Sequence of chain 53.D:
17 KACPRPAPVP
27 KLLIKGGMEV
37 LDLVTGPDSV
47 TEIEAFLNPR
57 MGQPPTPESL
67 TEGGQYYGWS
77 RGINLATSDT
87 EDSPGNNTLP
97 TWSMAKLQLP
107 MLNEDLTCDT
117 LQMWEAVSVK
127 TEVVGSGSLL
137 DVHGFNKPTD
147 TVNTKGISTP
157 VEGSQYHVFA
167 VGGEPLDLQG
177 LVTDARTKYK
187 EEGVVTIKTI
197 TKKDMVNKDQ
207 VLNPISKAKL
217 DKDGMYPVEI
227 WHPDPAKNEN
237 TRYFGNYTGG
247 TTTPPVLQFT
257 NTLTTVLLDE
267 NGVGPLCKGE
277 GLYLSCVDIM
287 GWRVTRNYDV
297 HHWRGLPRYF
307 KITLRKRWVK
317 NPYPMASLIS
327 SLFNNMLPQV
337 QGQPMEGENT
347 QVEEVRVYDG

Sequence of chain 53.C:
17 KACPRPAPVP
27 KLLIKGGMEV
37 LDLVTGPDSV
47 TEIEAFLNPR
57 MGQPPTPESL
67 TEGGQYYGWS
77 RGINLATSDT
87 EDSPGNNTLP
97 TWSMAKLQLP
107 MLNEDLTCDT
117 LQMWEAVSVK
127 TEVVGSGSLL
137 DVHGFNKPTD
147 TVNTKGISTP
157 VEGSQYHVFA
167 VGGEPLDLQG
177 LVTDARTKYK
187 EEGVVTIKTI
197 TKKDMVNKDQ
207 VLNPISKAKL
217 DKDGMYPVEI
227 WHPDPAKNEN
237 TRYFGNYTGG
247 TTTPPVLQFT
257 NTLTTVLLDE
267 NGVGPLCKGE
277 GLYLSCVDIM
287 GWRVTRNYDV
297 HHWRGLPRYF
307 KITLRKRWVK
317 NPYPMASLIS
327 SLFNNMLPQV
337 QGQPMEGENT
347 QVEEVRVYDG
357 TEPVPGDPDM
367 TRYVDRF

Binding-site contacts:
Ligand atom C1 contacts residue ARG77 of chain 53.C at 3.3 Å.
Ligand atom O9 contacts residue ARG77 of chain 53.C at 3.8 Å.
Ligand atom C3 contacts residue GLY78 of chain 53.C at 4.3 Å.
Ligand atom O1A contacts residue GLY78 of chain 53.C at 3.8 Å.
Ligand atom O1B contacts residue ARG77 of chain 53.C at 2.7 Å (salt-bridge).
Ligand atom C4 contacts residue HIS298 of chain 53.C at 3.8 Å.
Ligand atom O1A contacts residue HIS298 of chain 53.C at 4.3 Å.
Ligand atom C4 contacts residue TYR72 of chain 53.C at 3.4 Å (hydrophobic).
Ligand atom C3 contacts residue GLY78 of chain 53.C at 3.9 Å.
Ligand atom C2 contacts residue GLY78 of chain 53.C at 4.1 Å.
Ligand atom O10 contacts residue ASN293 of chain 53.C at 4.5 Å.
Ligand atom C11 contacts residue ASP85 of chain 53.D at 4.0 Å.
Ligand atom O4 contacts residue TYR72 of chain 53.C at 3.8 Å.
Ligand atom O3 contacts residue GLY78 of chain 53.C at 3.4 Å.
Ligand atom C2 contacts residue ARG77 of chain 53.C at 4.4 Å.
Ligand atom O4 contacts residue THR291 of chain 53.C at 3.3 Å.
Ligand atom O4 contacts residue ASN80 of chain 53.C at 4.3 Å.
Ligand atom N5 contacts residue TYR72 of chain 53.C at 3.1 Å (h-bond).
Ligand atom C10 contacts residue TYR72 of chain 53.C at 4.0 Å (hydrophobic).
Ligand atom C11 contacts residue TYR72 of chain 53.C at 4.3 Å (hydrophobic).
Ligand atom O8 contacts residue ARG77 of chain 53.C at 3.6 Å (salt-bridge).
Ligand atom C4 contacts residue ARG77 of chain 53.C at 4.4 Å.
Ligand atom C5 contacts residue TYR72 of chain 53.C at 3.6 Å (hydrophobic).
Ligand atom O1A contacts residue ARG77 of chain 53.C at 3.0 Å (salt-bridge).
Ligand atom O1B contacts residue TYR72 of chain 53.C at 4.4 Å.
Ligand atom O4 contacts residue ILE79 of chain 53.C at 3.7 Å.
Ligand atom C4 contacts residue GLY78 of chain 53.C at 3.2 Å.
Ligand atom C1 contacts residue GLY78 of chain 53.C at 4.2 Å.
Ligand atom C3 contacts residue HIS298 of chain 53.C at 3.5 Å.
Ligand atom O4 contacts residue ARG289 of chain 53.C at 4.4 Å.
Ligand atom O4 contacts residue HIS298 of chain 53.C at 3.2 Å (h-bond).
Ligand atom O1A contacts residue TYR72 of chain 53.C at 3.6 Å.
Ligand atom O6 contacts residue ASN93 of chain 53.C at 3.4 Å (h-bond).
Ligand atom C1 contacts residue TYR72 of chain 53.C at 4.3 Å (hydrophobic).
Ligand atom O4 contacts residue GLY78 of chain 53.C at 3.1 Å.
Ligand atom O10 contacts residue THR291 of chain 53.C at 4.4 Å.
Ligand atom C6 contacts residue ASN93 of chain 53.C at 3.7 Å.
Ligand atom C6 contacts residue TYR72 of chain 53.C at 3.9 Å (hydrophobic).
Ligand atom O3 contacts residue VAL296 of chain 53.C at 4.4 Å.
Ligand atom C3 contacts residue ARG77 of chain 53.C at 4.2 Å.

A small-molecule ligand and the protein it binds are described below.
Small molecule (SMILES): CC(=O)N[C@H]1[C@H]([C@H](O)[C@H](O)CO)O[C@@](O[C@H]2[C@@H](O)[C@@H](CO)O[C@@H](O[C@H]3[C@H](O)[C@@H](O)[C@H](O)O[C@@H]3CO)[C@@H]2O)(C(=O)O)C[C@@H]1O